Sequence of chain 1.C:
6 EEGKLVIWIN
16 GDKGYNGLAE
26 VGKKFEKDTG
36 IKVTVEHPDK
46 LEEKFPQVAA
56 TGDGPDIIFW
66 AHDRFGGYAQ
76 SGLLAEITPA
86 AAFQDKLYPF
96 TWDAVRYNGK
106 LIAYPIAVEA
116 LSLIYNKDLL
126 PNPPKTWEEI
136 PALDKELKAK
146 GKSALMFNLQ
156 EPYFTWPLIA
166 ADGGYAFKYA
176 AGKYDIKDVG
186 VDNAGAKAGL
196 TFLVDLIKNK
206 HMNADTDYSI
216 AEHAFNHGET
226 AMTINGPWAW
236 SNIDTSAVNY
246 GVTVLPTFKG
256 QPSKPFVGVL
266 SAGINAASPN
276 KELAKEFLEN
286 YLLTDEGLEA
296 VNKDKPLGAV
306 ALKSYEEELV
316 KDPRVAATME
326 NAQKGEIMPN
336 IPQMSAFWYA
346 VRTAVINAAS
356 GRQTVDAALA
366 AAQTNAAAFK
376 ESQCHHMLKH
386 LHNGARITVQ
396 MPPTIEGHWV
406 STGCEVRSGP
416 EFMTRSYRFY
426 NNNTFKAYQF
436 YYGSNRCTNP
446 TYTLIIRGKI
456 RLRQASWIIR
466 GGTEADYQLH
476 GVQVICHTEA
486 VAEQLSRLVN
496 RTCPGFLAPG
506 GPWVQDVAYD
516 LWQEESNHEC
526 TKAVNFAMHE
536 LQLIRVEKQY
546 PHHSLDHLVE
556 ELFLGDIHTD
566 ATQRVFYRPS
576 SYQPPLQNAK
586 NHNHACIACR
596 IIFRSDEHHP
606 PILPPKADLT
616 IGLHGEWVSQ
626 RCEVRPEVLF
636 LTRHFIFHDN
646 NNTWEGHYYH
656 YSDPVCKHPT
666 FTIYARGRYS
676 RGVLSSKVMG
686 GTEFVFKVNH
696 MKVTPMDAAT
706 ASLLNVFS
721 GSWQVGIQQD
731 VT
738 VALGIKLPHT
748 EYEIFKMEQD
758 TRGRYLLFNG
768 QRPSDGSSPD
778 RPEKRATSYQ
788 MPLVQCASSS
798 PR

This small molecule binds to this protein.
Small molecule (SMILES): CC(=O)N[C@@H]1[C@@H](O)[C@H](O)[C@@H](CO)O[C@H]1O

Binding-site contacts:
Ligand atom O7 contacts residue ASN495 of chain 1.C at 4.0 Å.
Ligand atom C5 contacts residue ASN495 of chain 1.C at 3.6 Å.
Ligand atom O5 contacts residue ARG496 of chain 1.C at 4.2 Å.
Ligand atom C4 contacts residue ASN495 of chain 1.C at 4.2 Å.
Ligand atom C3 contacts residue ASN495 of chain 1.C at 3.8 Å.
Ligand atom C7 contacts residue ASN495 of chain 1.C at 3.7 Å.
Ligand atom C1 contacts residue ARG496 of chain 1.C at 4.4 Å.
Ligand atom C2 contacts residue ASN495 of chain 1.C at 2.5 Å.
Ligand atom C8 contacts residue ASN495 of chain 1.C at 4.0 Å.
Ligand atom O6 contacts residue ARG496 of chain 1.C at 4.5 Å.
Ligand atom O5 contacts residue ASN495 of chain 1.C at 2.4 Å (h-bond).
Ligand atom N2 contacts residue ASN495 of chain 1.C at 2.9 Å (h-bond).
Ligand atom C1 contacts residue ASN495 of chain 1.C at 1.4 Å.